This small molecule binds to this protein.
Small molecule (SMILES): CC(=O)N[C@@H]1[C@@H](O)[C@H](O)[C@@H](CO)O[C@H]1O

Binding-site contacts:
Ligand atom O5 contacts residue HIS158 of chain 47.A at 3.8 Å.
Ligand atom C7 contacts residue THR160 of chain 47.A at 3.4 Å.
Ligand atom C1 contacts residue ASN154 of chain 47.A at 1.6 Å.
Ligand atom O6 contacts residue HIS158 of chain 47.A at 3.4 Å (h-bond).
Ligand atom C8 contacts residue ASN154 of chain 47.A at 4.1 Å.
Ligand atom O5 contacts residue THR160 of chain 47.A at 3.2 Å.
Ligand atom C1 contacts residue THR160 of chain 47.A at 3.0 Å.
Ligand atom C2 contacts residue ASN154 of chain 47.A at 2.5 Å.
Ligand atom N2 contacts residue THR160 of chain 47.A at 3.5 Å.
Ligand atom O5 contacts residue ASN154 of chain 47.A at 2.4 Å (h-bond).
Ligand atom O7 contacts residue ASP161 of chain 47.A at 3.7 Å.
Ligand atom C7 contacts residue ASN154 of chain 47.A at 3.0 Å.
Ligand atom N2 contacts residue ASN154 of chain 47.A at 3.0 Å (h-bond).
Ligand atom C8 contacts residue VAL153 of chain 47.A at 4.4 Å (hydrophobic).
Ligand atom C4 contacts residue ASN154 of chain 47.A at 4.3 Å.
Ligand atom O7 contacts residue ASN154 of chain 47.A at 2.7 Å (h-bond).
Ligand atom C8 contacts residue ILE152 of chain 47.A at 4.3 Å (hydrophobic).
Ligand atom C3 contacts residue ASN154 of chain 47.A at 3.9 Å.
Ligand atom C3 contacts residue THR160 of chain 47.A at 3.9 Å.
Ligand atom O3 contacts residue THR160 of chain 47.A at 4.3 Å.
Ligand atom C2 contacts residue THR160 of chain 47.A at 2.7 Å.
Ligand atom C5 contacts residue ASN154 of chain 47.A at 3.8 Å.
Ligand atom C4 contacts residue THR160 of chain 47.A at 3.6 Å.
Ligand atom O7 contacts residue THR160 of chain 47.A at 2.5 Å.
Ligand atom C5 contacts residue THR160 of chain 47.A at 3.7 Å.
Ligand atom C6 contacts residue HIS158 of chain 47.A at 4.0 Å.
Ligand atom C6 contacts residue THR160 of chain 47.A at 3.7 Å.

Sequence of chain 47.A:
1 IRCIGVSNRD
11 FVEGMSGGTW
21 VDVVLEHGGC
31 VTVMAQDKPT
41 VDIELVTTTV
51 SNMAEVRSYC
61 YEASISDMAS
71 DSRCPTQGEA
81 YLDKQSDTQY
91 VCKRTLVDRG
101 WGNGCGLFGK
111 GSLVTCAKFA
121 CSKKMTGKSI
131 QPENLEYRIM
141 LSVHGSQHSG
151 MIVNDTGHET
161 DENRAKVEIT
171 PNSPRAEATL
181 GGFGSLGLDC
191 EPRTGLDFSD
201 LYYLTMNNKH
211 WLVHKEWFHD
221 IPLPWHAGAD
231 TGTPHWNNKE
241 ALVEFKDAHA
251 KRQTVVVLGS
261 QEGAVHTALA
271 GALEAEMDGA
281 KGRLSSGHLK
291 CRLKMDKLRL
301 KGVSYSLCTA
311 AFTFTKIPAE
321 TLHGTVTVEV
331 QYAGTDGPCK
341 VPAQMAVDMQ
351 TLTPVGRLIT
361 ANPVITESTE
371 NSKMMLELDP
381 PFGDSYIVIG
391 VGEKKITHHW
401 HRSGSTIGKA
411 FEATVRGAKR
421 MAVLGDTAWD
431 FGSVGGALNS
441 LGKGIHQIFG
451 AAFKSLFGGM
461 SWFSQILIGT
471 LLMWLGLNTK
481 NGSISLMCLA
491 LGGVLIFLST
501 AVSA